Binding-site contacts:
Ligand atom N4 contacts residue LEU165 of chain 1.B at 3.6 Å.
Ligand atom C18 contacts residue LEU23 of chain 1.B at 3.7 Å (hydrophobic).
Ligand atom C2 contacts residue PHE96 of chain 1.B at 3.4 Å (hydrophobic).
Ligand atom C2 contacts residue PHE177 of chain 1.B at 3.8 Å (hydrophobic).
Ligand atom C11 contacts residue MET99 of chain 1.B at 3.9 Å (hydrophobic).
Ligand atom C16 contacts residue MET179 of chain 1.B at 3.1 Å (hydrophobic).
Ligand atom C10 contacts residue TYR98 of chain 1.B at 3.7 Å (hydrophobic).
Ligand atom C3 contacts residue PHE96 of chain 1.B at 3.8 Å (hydrophobic).
Ligand atom N contacts residue LYS51 of chain 1.B at 3.3 Å.
Ligand atom C17 contacts residue MET179 of chain 1.B at 3.2 Å (hydrophobic).
Ligand atom N1 contacts residue TYR98 of chain 1.B at 3.5 Å.
Ligand atom C8 contacts residue LEU165 of chain 1.B at 3.5 Å (hydrophobic).
Ligand atom C1 contacts residue PHE177 of chain 1.B at 3.6 Å (hydrophobic).
Ligand atom N contacts residue GOL1 of chain 1.I at 2.9 Å.
Ligand atom C10 contacts residue MET99 of chain 1.B at 3.0 Å (hydrophobic).
Ligand atom N3 contacts residue LEU165 of chain 1.B at 3.9 Å.
Ligand atom N1 contacts residue MET99 of chain 1.B at 2.8 Å (h-bond).
Ligand atom C9 contacts residue MET99 of chain 1.B at 3.6 Å (hydrophobic).
Ligand atom N contacts residue PHE96 of chain 1.B at 3.5 Å.
Ligand atom N1 contacts residue GLU97 of chain 1.B at 3.9 Å.
Ligand atom C contacts residue GOL1 of chain 1.I at 3.4 Å.
Ligand atom C8 contacts residue MET99 of chain 1.B at 3.7 Å (hydrophobic).
Ligand atom C8 contacts residue GLU97 of chain 1.B at 3.2 Å.
Ligand atom C18 contacts residue GLY24 of chain 1.B at 3.7 Å.
Ligand atom N1 contacts residue LEU165 of chain 1.B at 3.8 Å.
Ligand atom C contacts residue PHE96 of chain 1.B at 3.6 Å (hydrophobic).
Ligand atom C18 contacts residue VAL31 of chain 1.B at 3.9 Å (hydrophobic).
Ligand atom C6 contacts residue PHE177 of chain 1.B at 3.5 Å (hydrophobic).
Ligand atom C5 contacts residue VAL31 of chain 1.B at 3.9 Å (hydrophobic).
Ligand atom C4 contacts residue ALA49 of chain 1.B at 3.8 Å (hydrophobic).
Ligand atom C4 contacts residue LEU165 of chain 1.B at 3.9 Å (hydrophobic).
Ligand atom C17 contacts residue VAL31 of chain 1.B at 3.6 Å (hydrophobic).
Ligand atom C8 contacts residue ALA49 of chain 1.B at 3.4 Å (hydrophobic).
Ligand atom C3 contacts residue ALA49 of chain 1.B at 3.8 Å (hydrophobic).
Ligand atom C5 contacts residue PHE177 of chain 1.B at 3.9 Å (hydrophobic).
Ligand atom C7 contacts residue LEU165 of chain 1.B at 3.4 Å (hydrophobic).
Ligand atom C7 contacts residue ALA49 of chain 1.B at 3.7 Å (hydrophobic).
Ligand atom C9 contacts residue LEU165 of chain 1.B at 3.9 Å (hydrophobic).
Ligand atom C11 contacts residue GLY102 of chain 1.B at 3.6 Å.
Ligand atom C9 contacts residue TYR98 of chain 1.B at 3.9 Å (hydrophobic).

Sequence of chain 1.B:
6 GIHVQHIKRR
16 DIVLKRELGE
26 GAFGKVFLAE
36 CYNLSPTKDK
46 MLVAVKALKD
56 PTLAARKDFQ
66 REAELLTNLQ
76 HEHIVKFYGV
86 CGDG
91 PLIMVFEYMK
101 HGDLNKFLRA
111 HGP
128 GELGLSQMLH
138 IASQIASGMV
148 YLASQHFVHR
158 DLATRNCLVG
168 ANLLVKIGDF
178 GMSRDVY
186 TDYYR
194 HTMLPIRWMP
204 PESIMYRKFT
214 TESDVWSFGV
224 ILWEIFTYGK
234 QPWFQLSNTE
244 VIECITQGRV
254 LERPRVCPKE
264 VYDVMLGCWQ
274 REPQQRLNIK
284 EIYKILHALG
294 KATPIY

The small molecule below binds the protein below.
Small molecule (SMILES): N#Cc1ccc(-c2cnc3ccc(NCc4ccccc4)nn23)cc1